Binding-site contacts:
Ligand atom C35 contacts residue THR214 of chain 1.A at 3.4 Å.
Ligand atom C12 contacts residue TYR453 of chain 1.A at 3.8 Å (hydrophobic).
Ligand atom O10 contacts residue TYR131 of chain 1.A at 3.6 Å.
Ligand atom O29 contacts residue ASN431 of chain 1.A at 2.9 Å (h-bond).
Ligand atom C4 contacts residue TYR430 of chain 1.A at 3.8 Å (hydrophobic).
Ligand atom C8 contacts residue SER134 of chain 1.A at 3.3 Å.
Ligand atom C30 contacts residue ASN431 of chain 1.A at 3.6 Å.
Ligand atom C36 contacts residue THR214 of chain 1.A at 3.3 Å.
Ligand atom S37 contacts residue THR217 of chain 1.A at 3.2 Å (h-bond).
Ligand atom O33 contacts residue PHE222 of chain 1.A at 3.4 Å.
Ligand atom S37 contacts residue ALA218 of chain 1.A at 3.5 Å.
Ligand atom C28 contacts residue ASN431 of chain 1.A at 3.5 Å.
Ligand atom O10 contacts residue SER134 of chain 1.A at 3.2 Å (h-bond).
Ligand atom C3 contacts residue TYR453 of chain 1.A at 3.5 Å (hydrophobic).
Ligand atom S44 contacts residue TRP427 of chain 1.A at 3.8 Å.
Ligand atom O10 contacts residue ASP130 of chain 1.A at 3.7 Å.
Ligand atom C12 contacts residue ASP130 of chain 1.A at 3.0 Å.
Ligand atom O33 contacts residue ASN431 of chain 1.A at 2.7 Å (h-bond).
Ligand atom C3 contacts residue TYR131 of chain 1.A at 3.9 Å (hydrophobic).
Ligand atom C12 contacts residue SER134 of chain 1.A at 3.6 Å.
Ligand atom C7 contacts residue SER134 of chain 1.A at 3.5 Å.
Ligand atom C5 contacts residue TYR430 of chain 1.A at 3.9 Å (hydrophobic).
Ligand atom C28 contacts residue TYR430 of chain 1.A at 3.9 Å (hydrophobic).
Ligand atom C4 contacts residue TYR453 of chain 1.A at 3.6 Å (hydrophobic).
Ligand atom C1 contacts residue TYR453 of chain 1.A at 3.4 Å (hydrophobic).
Ligand atom C12 contacts residue TYR457 of chain 1.A at 3.6 Å (hydrophobic).
Ligand atom C42 contacts residue TRP182 of chain 1.A at 3.6 Å (hydrophobic).
Ligand atom S44 contacts residue ALA221 of chain 1.A at 3.7 Å.
Ligand atom C7 contacts residue TRP427 of chain 1.A at 3.9 Å (hydrophobic).
Ligand atom O29 contacts residue TRP427 of chain 1.A at 3.7 Å.
Ligand atom C41 contacts residue TYR131 of chain 1.A at 3.7 Å (hydrophobic).
Ligand atom C1 contacts residue CYS456 of chain 1.A at 3.7 Å (hydrophobic).
Ligand atom C6 contacts residue CYS456 of chain 1.A at 3.7 Å (hydrophobic).
Ligand atom C34 contacts residue TYR430 of chain 1.A at 3.5 Å (hydrophobic).
Ligand atom C41 contacts residue TRP182 of chain 1.A at 3.8 Å (hydrophobic).
Ligand atom C36 contacts residue THR217 of chain 1.A at 2.9 Å.
Ligand atom C43 contacts residue ALA221 of chain 1.A at 3.9 Å (hydrophobic).
Ligand atom C43 contacts residue GLN135 of chain 1.A at 3.8 Å.
Ligand atom C9 contacts residue TYR131 of chain 1.A at 3.4 Å (hydrophobic).
Ligand atom C6 contacts residue TRP427 of chain 1.A at 3.7 Å (hydrophobic).

Sequence of chain 1.A:
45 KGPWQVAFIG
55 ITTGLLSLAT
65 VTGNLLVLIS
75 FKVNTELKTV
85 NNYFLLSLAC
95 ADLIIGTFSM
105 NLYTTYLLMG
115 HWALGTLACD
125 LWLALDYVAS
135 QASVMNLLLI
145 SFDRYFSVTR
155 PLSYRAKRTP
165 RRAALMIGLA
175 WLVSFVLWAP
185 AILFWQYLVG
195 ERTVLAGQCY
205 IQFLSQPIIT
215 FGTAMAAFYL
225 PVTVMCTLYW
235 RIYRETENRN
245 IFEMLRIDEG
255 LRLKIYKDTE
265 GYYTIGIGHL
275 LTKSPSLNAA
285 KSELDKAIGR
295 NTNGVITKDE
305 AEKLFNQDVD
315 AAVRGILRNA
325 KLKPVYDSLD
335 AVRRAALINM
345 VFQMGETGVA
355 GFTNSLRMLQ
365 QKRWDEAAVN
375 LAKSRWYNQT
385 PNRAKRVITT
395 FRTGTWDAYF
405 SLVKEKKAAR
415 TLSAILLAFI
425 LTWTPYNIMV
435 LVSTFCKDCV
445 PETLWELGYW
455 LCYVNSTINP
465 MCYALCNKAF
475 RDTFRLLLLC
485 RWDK

This small molecule binds to this protein.
Small molecule (SMILES): C[N+]1(C)[C@@H]2CC(OC(=O)C(O)(c3cccs3)c3cccs3)C[C@H]1[C@@H]1O[C@@H]12